A protein and the small-molecule ligand that binds it are described below.
Small molecule (SMILES): O=C(O)c1ccc(O)c2ncccc12

Binding-site contacts:
Ligand atom OAC contacts residue ASP201 of chain 1.A at 2.5 Å (salt-bridge).
Ligand atom OAC contacts residue TRP296 of chain 1.A at 3.4 Å.
Ligand atom CAF contacts residue ILE281 of chain 1.A at 3.5 Å (hydrophobic).
Ligand atom CAE contacts residue ZN1 of chain 1.B at 3.2 Å.
Ligand atom CAN contacts residue ZN1 of chain 1.B at 2.9 Å.
Ligand atom OAB contacts residue LEU188 of chain 1.A at 3.0 Å.
Ligand atom CAJ contacts residue LEU188 of chain 1.A at 3.3 Å (hydrophobic).
Ligand atom CAN contacts residue HIS199 of chain 1.A at 3.8 Å.
Ligand atom CAH contacts residue LEU188 of chain 1.A at 3.6 Å (hydrophobic).
Ligand atom CAJ contacts residue THR196 of chain 1.A at 3.8 Å.
Ligand atom CAK contacts residue HIS279 of chain 1.A at 3.5 Å.
Ligand atom CAG contacts residue ILE281 of chain 1.A at 3.1 Å (hydrophobic).
Ligand atom CAJ contacts residue TYR145 of chain 1.A at 3.4 Å (hydrophobic).
Ligand atom CAJ contacts residue LYS214 of chain 1.A at 3.7 Å.
Ligand atom OAC contacts residue HIS199 of chain 1.A at 3.6 Å.
Ligand atom CAG contacts residue PHE207 of chain 1.A at 3.7 Å (hydrophobic).
Ligand atom OAA contacts residue ILE281 of chain 1.A at 3.2 Å.
Ligand atom CAK contacts residue ASP201 of chain 1.A at 3.8 Å.
Ligand atom OAB contacts residue TYR145 of chain 1.A at 2.6 Å (h-bond).
Ligand atom CAK contacts residue ASN294 of chain 1.A at 3.8 Å.
Ligand atom CAD contacts residue GLN147 of chain 1.A at 3.7 Å.
Ligand atom CAF contacts residue HIS279 of chain 1.A at 3.7 Å.
Ligand atom OAC contacts residue ZN1 of chain 1.B at 2.2 Å.
Ligand atom OAA contacts residue TYR145 of chain 1.A at 3.4 Å (h-bond).
Ligand atom OAA contacts residue LYS214 of chain 1.A at 2.8 Å (salt-bridge).
Ligand atom OAA contacts residue PHE207 of chain 1.A at 3.5 Å.
Ligand atom CAD contacts residue THR196 of chain 1.A at 3.8 Å.
Ligand atom NAI contacts residue HIS199 of chain 1.A at 3.3 Å (h-bond).
Ligand atom CAM contacts residue THR196 of chain 1.A at 3.9 Å.
Ligand atom OAC contacts residue HIS279 of chain 1.A at 2.8 Å (h-bond).
Ligand atom OAB contacts residue THR196 of chain 1.A at 3.1 Å (h-bond).
Ligand atom CAG contacts residue ASN294 of chain 1.A at 3.7 Å.
Ligand atom CAL contacts residue LEU188 of chain 1.A at 3.8 Å (hydrophobic).
Ligand atom CAM contacts residue LEU188 of chain 1.A at 3.9 Å (hydrophobic).
Ligand atom CAE contacts residue HIS199 of chain 1.A at 3.9 Å.
Ligand atom CAK contacts residue ZN1 of chain 1.B at 2.8 Å.
Ligand atom NAI contacts residue ZN1 of chain 1.B at 2.2 Å.
Ligand atom OAC contacts residue ASN205 of chain 1.A at 3.8 Å.
Ligand atom CAH contacts residue THR196 of chain 1.A at 3.5 Å.
Ligand atom CAF contacts residue ASN294 of chain 1.A at 3.4 Å.

Sequence of chain 1.A:
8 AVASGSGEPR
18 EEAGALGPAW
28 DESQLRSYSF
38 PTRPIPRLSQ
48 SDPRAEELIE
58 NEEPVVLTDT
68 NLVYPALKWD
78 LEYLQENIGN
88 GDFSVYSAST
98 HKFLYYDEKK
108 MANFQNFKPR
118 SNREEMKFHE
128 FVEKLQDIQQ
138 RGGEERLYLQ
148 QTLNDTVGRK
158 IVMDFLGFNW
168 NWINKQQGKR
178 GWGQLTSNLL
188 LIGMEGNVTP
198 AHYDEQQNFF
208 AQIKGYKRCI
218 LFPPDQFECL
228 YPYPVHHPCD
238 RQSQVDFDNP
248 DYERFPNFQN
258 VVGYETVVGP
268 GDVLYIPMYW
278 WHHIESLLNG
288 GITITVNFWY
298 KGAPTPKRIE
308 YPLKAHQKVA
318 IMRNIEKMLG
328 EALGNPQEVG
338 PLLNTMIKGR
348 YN